Sequence of chain 1.J:
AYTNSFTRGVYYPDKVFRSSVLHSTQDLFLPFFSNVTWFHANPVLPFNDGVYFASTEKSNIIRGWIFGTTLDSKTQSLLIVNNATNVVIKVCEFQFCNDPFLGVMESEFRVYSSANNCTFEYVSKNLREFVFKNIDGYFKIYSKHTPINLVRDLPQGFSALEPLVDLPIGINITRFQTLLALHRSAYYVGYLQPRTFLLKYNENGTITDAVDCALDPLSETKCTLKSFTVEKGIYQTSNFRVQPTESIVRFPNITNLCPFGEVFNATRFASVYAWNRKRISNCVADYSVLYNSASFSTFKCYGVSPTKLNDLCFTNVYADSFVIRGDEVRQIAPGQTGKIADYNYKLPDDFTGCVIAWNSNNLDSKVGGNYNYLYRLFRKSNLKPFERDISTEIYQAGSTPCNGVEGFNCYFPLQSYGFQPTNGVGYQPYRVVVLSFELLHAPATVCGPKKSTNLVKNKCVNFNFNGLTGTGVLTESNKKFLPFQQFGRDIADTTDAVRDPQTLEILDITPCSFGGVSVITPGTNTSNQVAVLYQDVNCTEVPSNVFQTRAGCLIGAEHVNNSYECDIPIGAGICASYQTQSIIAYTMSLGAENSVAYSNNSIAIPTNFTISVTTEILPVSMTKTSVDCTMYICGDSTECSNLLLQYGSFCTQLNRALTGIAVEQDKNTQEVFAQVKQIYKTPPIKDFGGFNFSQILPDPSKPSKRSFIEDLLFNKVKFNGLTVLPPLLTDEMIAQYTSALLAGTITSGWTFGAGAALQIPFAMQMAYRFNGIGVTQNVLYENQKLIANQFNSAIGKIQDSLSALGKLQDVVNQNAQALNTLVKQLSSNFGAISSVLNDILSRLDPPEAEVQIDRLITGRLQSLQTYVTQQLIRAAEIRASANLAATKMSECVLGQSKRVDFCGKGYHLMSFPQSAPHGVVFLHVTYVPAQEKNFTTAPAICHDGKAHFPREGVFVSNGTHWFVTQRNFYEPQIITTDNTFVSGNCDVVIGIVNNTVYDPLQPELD

Binding-site contacts:
Ligand atom C8 contacts residue LYS1073 of chain 1.J at 4.3 Å.
Ligand atom O4 contacts residue ALA706 of chain 1.J at 4.1 Å.
Ligand atom C5 contacts residue ASN1074 of chain 1.J at 3.6 Å.
Ligand atom C4 contacts residue ASN1074 of chain 1.J at 4.2 Å.
Ligand atom C6 contacts residue ALA706 of chain 1.J at 4.3 Å (hydrophobic).
Ligand atom C5 contacts residue ALA706 of chain 1.J at 3.7 Å (hydrophobic).
Ligand atom C3 contacts residue ASN1074 of chain 1.J at 3.8 Å.
Ligand atom C8 contacts residue ASN1074 of chain 1.J at 4.1 Å.
Ligand atom C2 contacts residue ASN1074 of chain 1.J at 2.5 Å.
Ligand atom C1 contacts residue ASN1074 of chain 1.J at 1.4 Å.
Ligand atom O5 contacts residue ASN1074 of chain 1.J at 2.3 Å (h-bond).
Ligand atom C8 contacts residue GLU1072 of chain 1.J at 3.3 Å.
Ligand atom O7 contacts residue ASN1074 of chain 1.J at 3.8 Å.
Ligand atom C4 contacts residue ALA706 of chain 1.J at 4.4 Å (hydrophobic).
Ligand atom C7 contacts residue ASN1074 of chain 1.J at 3.6 Å.
Ligand atom N2 contacts residue ASN1074 of chain 1.J at 2.9 Å (h-bond).

A small-molecule ligand and the protein it binds are described below.
Small molecule (SMILES): CC(=O)N[C@H]1[C@H](O[C@H]2[C@H](O)[C@@H](NC(C)=O)CO[C@@H]2CO)O[C@H](CO)[C@@H](O)[C@@H]1O